Binding-site contacts:
Ligand atom O1 contacts residue ILE10 of chain 2.E at 3.6 Å.
Ligand atom C1 contacts residue LEU11 of chain 2.F at 3.9 Å (hydrophobic).
Ligand atom C1 contacts residue CYS11 of chain 2.E at 4.0 Å (hydrophobic).
Ligand atom C5 contacts residue CYS6 of chain 2.E at 4.5 Å (hydrophobic).
Ligand atom C5 contacts residue CYS7 of chain 2.F at 3.9 Å (hydrophobic).
Ligand atom C2 contacts residue CYS11 of chain 2.E at 3.4 Å (hydrophobic).
Ligand atom C1 contacts residue CYS6 of chain 2.E at 3.3 Å (hydrophobic).
Ligand atom C5 contacts residue HIS10 of chain 2.F at 4.0 Å.
Ligand atom C6 contacts residue LEU11 of chain 2.F at 3.5 Å (hydrophobic).
Ligand atom C5 contacts residue HIS5 of chain 2.B at 4.3 Å.
Ligand atom C6 contacts residue HIS5 of chain 2.B at 4.3 Å.
Ligand atom O1 contacts residue SER9 of chain 2.E at 3.6 Å.
Ligand atom C3 contacts residue CYS11 of chain 2.E at 4.4 Å (hydrophobic).
Ligand atom O3 contacts residue CYS11 of chain 2.E at 4.4 Å.
Ligand atom C2 contacts residue HIS5 of chain 2.B at 3.5 Å.
Ligand atom C4 contacts residue HIS10 of chain 2.F at 3.7 Å.
Ligand atom C3 contacts residue ALA14 of chain 2.F at 4.5 Å (hydrophobic).
Ligand atom C2 contacts residue LEU11 of chain 2.F at 4.2 Å (hydrophobic).
Ligand atom C4 contacts residue LEU6 of chain 2.B at 4.3 Å (hydrophobic).
Ligand atom O1 contacts residue CYS11 of chain 2.E at 2.9 Å (h-bond).
Ligand atom C6 contacts residue CYS7 of chain 2.F at 3.9 Å (hydrophobic).
Ligand atom C3 contacts residue LEU16 of chain 2.E at 4.3 Å (hydrophobic).
Ligand atom C3 contacts residue LEU11 of chain 2.F at 4.2 Å (hydrophobic).
Ligand atom O3 contacts residue LEU17 of chain 1.D at 3.6 Å.
Ligand atom C2 contacts residue LEU16 of chain 2.E at 4.2 Å (hydrophobic).
Ligand atom C5 contacts residue LEU6 of chain 2.B at 3.9 Å (hydrophobic).
Ligand atom O1 contacts residue CYS6 of chain 2.E at 2.6 Å (h-bond).
Ligand atom O1 contacts residue VAL2 of chain 2.B at 4.2 Å.
Ligand atom C4 contacts residue HIS5 of chain 2.B at 3.9 Å.
Ligand atom C4 contacts residue LEU11 of chain 2.F at 3.8 Å (hydrophobic).
Ligand atom O3 contacts residue ALA14 of chain 2.F at 3.6 Å.
Ligand atom C6 contacts residue CYS6 of chain 2.E at 3.2 Å (hydrophobic).
Ligand atom O1 contacts residue LEU11 of chain 2.F at 4.5 Å.
Ligand atom C3 contacts residue HIS5 of chain 2.B at 3.2 Å.
Ligand atom C1 contacts residue HIS5 of chain 2.B at 4.0 Å.
Ligand atom O3 contacts residue LEU16 of chain 2.E at 4.0 Å.
Ligand atom O3 contacts residue HIS5 of chain 2.B at 3.1 Å (h-bond).
Ligand atom C5 contacts residue LEU11 of chain 2.F at 3.6 Å (hydrophobic).

Sequence of chain 2.B:
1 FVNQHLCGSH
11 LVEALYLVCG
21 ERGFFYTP

A small-molecule ligand and the protein it binds are described below.
Small molecule (SMILES): Oc1cccc(O)c1

Sequence of chain 2.F:
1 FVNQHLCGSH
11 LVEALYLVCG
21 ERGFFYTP

Sequence of chain 1.D:
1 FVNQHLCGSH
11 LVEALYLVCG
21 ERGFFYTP

Sequence of chain 2.E:
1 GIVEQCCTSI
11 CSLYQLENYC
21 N